Sequence of chain 1.A:
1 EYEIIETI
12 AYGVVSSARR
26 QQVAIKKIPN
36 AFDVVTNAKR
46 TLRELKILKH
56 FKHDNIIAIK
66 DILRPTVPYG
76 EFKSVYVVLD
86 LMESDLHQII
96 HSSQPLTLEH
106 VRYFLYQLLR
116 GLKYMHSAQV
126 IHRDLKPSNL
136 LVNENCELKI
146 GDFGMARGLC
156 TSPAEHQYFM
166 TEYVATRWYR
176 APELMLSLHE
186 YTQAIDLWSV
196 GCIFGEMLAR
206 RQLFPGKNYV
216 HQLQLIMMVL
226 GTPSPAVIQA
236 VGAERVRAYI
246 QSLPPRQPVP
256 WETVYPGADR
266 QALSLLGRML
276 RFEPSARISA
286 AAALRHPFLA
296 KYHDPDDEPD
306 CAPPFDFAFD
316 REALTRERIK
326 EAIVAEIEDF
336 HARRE

Binding-site contacts:
Ligand atom O28 contacts residue MET87 of chain 1.A at 3.6 Å (h-bond).
Ligand atom F9 contacts residue ILE33 of chain 1.A at 3.6 Å.
Ligand atom F11 contacts residue LEU50 of chain 1.A at 3.5 Å.
Ligand atom C2 contacts residue ASP147 of chain 1.A at 3.3 Å.
Ligand atom O28 contacts residue ILE8 of chain 1.A at 3.2 Å.
Ligand atom C30 contacts residue TYR13 of chain 1.A at 3.7 Å (hydrophobic).
Ligand atom C5 contacts residue LEU53 of chain 1.A at 3.7 Å (hydrophobic).
Ligand atom O1 contacts residue ASP147 of chain 1.A at 2.9 Å (salt-bridge).
Ligand atom C30 contacts residue ILE8 of chain 1.A at 3.6 Å (hydrophobic).
Ligand atom C26 contacts residue MET87 of chain 1.A at 3.2 Å (hydrophobic).
Ligand atom C23 contacts residue ALA29 of chain 1.A at 3.4 Å (hydrophobic).
Ligand atom F10 contacts residue THR46 of chain 1.A at 3.6 Å.
Ligand atom N14 contacts residue GLU49 of chain 1.A at 3.1 Å (salt-bridge).
Ligand atom F10 contacts residue VAL82 of chain 1.A at 3.7 Å.
Ligand atom C13 contacts residue GLU49 of chain 1.A at 3.4 Å.
Ligand atom C19 contacts residue LEU84 of chain 1.A at 3.5 Å (hydrophobic).
Ligand atom C31 contacts residue TYR13 of chain 1.A at 3.7 Å (hydrophobic).
Ligand atom C23 contacts residue ASP85 of chain 1.A at 3.3 Å.
Ligand atom C31 contacts residue LEU136 of chain 1.A at 3.7 Å (hydrophobic).
Ligand atom N24 contacts residue ASP85 of chain 1.A at 3.5 Å (salt-bridge).
Ligand atom C27 contacts residue ILE8 of chain 1.A at 3.7 Å (hydrophobic).
Ligand atom O7 contacts residue ILE33 of chain 1.A at 3.7 Å.
Ligand atom O7 contacts residue VAL82 of chain 1.A at 3.6 Å.
Ligand atom C17 contacts residue LEU136 of chain 1.A at 3.3 Å (hydrophobic).
Ligand atom C4 contacts residue LEU53 of chain 1.A at 3.6 Å (hydrophobic).
Ligand atom F10 contacts residue ILE33 of chain 1.A at 3.4 Å.
Ligand atom N24 contacts residue ALA29 of chain 1.A at 3.4 Å.
Ligand atom C8 contacts residue ILE33 of chain 1.A at 3.8 Å (hydrophobic).
Ligand atom N24 contacts residue MET87 of chain 1.A at 3.4 Å (h-bond).
Ligand atom N14 contacts residue ASP147 of chain 1.A at 2.9 Å (salt-bridge).
Ligand atom N15 contacts residue ASP147 of chain 1.A at 3.1 Å (salt-bridge).
Ligand atom C12 contacts residue LYS31 of chain 1.A at 3.8 Å.
Ligand atom N14 contacts residue LYS31 of chain 1.A at 3.4 Å (salt-bridge).
Ligand atom O1 contacts residue GLY146 of chain 1.A at 3.8 Å.
Ligand atom F11 contacts residue GLU49 of chain 1.A at 3.5 Å.
Ligand atom C12 contacts residue GLU49 of chain 1.A at 3.6 Å.
Ligand atom N22 contacts residue LEU84 of chain 1.A at 3.7 Å.
Ligand atom F9 contacts residue GLU49 of chain 1.A at 3.3 Å.
Ligand atom F10 contacts residue LEU50 of chain 1.A at 3.3 Å.
Ligand atom C16 contacts residue ASP147 of chain 1.A at 3.2 Å.

The small molecule below binds the protein below.
Small molecule (SMILES): COc1ccc2c(C3CCN(C(=O)c4ccc(OC(F)(F)F)cc4N)CC3)ncnc2c1